The small molecule below binds the protein below.
Small molecule (SMILES): CNc1ncnc2c([C@@H]3O[C@H](CO)[C@@H](O)[C@H]3O)n[nH]c12

Binding-site contacts:
Ligand atom N7 contacts residue GLY92 of chain 1.E at 3.7 Å.
Ligand atom O2' contacts residue MET180 of chain 1.E at 3.3 Å (h-bond).
Ligand atom C4' contacts residue ARG43 of chain 1.B at 3.7 Å.
Ligand atom N7 contacts residue ASP204 of chain 1.E at 3.1 Å (salt-bridge).
Ligand atom C4 contacts residue VAL178 of chain 1.E at 3.6 Å (hydrophobic).
Ligand atom O2' contacts residue PO41 of chain 1.O at 2.9 Å (h-bond).
Ligand atom N8 contacts residue SER90 of chain 1.E at 3.3 Å (h-bond).
Ligand atom N7 contacts residue CYS91 of chain 1.E at 3.7 Å.
Ligand atom O3' contacts residue GLU181 of chain 1.E at 2.6 Å (salt-bridge).
Ligand atom O5' contacts residue HIS4 of chain 1.B at 2.6 Å (h-bond).
Ligand atom N3 contacts residue VAL178 of chain 1.E at 3.8 Å.
Ligand atom O2' contacts residue GLU179 of chain 1.E at 3.5 Å.
Ligand atom C9 contacts residue SER90 of chain 1.E at 3.7 Å.
Ligand atom C5' contacts residue HIS4 of chain 1.B at 3.5 Å.
Ligand atom C66 contacts residue ILE206 of chain 1.E at 3.4 Å (hydrophobic).
Ligand atom C3' contacts residue GLU181 of chain 1.E at 3.6 Å.
Ligand atom C1' contacts residue SER90 of chain 1.E at 3.4 Å.
Ligand atom C4' contacts residue PO41 of chain 1.O at 3.6 Å.
Ligand atom C5 contacts residue VAL178 of chain 1.E at 3.5 Å (hydrophobic).
Ligand atom O3' contacts residue PO41 of chain 1.O at 2.7 Å (h-bond).
Ligand atom C2' contacts residue GLU181 of chain 1.E at 3.7 Å.
Ligand atom C2 contacts residue PHE159 of chain 1.E at 3.7 Å (hydrophobic).
Ligand atom C3' contacts residue PO41 of chain 1.O at 3.6 Å.
Ligand atom N6 contacts residue GLY92 of chain 1.E at 3.6 Å.
Ligand atom O2' contacts residue GLU181 of chain 1.E at 2.6 Å (salt-bridge).
Ligand atom C2' contacts residue MET180 of chain 1.E at 3.8 Å (hydrophobic).
Ligand atom C2 contacts residue VAL178 of chain 1.E at 3.8 Å (hydrophobic).
Ligand atom O4' contacts residue PO41 of chain 1.O at 3.5 Å (h-bond).
Ligand atom N3 contacts residue MET180 of chain 1.E at 3.5 Å.
Ligand atom O3' contacts residue MET64 of chain 1.E at 3.6 Å.
Ligand atom N3 contacts residue GLU179 of chain 1.E at 3.5 Å.
Ligand atom O4' contacts residue SER90 of chain 1.E at 3.5 Å (h-bond).
Ligand atom N6 contacts residue ASP204 of chain 1.E at 3.0 Å (salt-bridge).
Ligand atom C66 contacts residue ASP204 of chain 1.E at 3.5 Å.
Ligand atom N1 contacts residue VAL178 of chain 1.E at 3.7 Å.
Ligand atom C2' contacts residue PO41 of chain 1.O at 3.5 Å.
Ligand atom C1' contacts residue PO41 of chain 1.O at 3.2 Å.
Ligand atom C6 contacts residue VAL178 of chain 1.E at 3.6 Å (hydrophobic).
Ligand atom O2' contacts residue ARG87 of chain 1.E at 3.0 Å (salt-bridge).
Ligand atom O5' contacts residue PHE159 of chain 1.E at 3.7 Å.

Sequence of chain 1.E:
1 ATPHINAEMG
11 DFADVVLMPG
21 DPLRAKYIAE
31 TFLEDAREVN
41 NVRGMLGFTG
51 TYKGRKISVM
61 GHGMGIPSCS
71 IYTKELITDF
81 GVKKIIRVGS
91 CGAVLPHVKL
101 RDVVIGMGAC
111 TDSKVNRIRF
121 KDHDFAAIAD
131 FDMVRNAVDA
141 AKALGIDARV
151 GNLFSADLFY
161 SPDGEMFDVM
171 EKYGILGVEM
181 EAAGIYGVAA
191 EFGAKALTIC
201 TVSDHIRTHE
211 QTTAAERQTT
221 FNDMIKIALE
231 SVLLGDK

Sequence of chain 1.B:
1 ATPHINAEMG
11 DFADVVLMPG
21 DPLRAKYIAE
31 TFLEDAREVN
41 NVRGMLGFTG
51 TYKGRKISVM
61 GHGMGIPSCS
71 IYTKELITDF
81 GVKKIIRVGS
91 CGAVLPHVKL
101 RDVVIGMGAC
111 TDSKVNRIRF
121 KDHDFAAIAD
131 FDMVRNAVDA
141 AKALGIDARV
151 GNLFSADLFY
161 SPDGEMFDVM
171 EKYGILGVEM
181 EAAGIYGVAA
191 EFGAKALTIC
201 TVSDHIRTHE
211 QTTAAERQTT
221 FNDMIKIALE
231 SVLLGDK